This protein binds this small molecule.
Small molecule (SMILES): CC(=O)N[C@@H]1[C@@H](O)[C@H](O)[C@@H](CO)O[C@H]1O

Sequence of chain 1.B:
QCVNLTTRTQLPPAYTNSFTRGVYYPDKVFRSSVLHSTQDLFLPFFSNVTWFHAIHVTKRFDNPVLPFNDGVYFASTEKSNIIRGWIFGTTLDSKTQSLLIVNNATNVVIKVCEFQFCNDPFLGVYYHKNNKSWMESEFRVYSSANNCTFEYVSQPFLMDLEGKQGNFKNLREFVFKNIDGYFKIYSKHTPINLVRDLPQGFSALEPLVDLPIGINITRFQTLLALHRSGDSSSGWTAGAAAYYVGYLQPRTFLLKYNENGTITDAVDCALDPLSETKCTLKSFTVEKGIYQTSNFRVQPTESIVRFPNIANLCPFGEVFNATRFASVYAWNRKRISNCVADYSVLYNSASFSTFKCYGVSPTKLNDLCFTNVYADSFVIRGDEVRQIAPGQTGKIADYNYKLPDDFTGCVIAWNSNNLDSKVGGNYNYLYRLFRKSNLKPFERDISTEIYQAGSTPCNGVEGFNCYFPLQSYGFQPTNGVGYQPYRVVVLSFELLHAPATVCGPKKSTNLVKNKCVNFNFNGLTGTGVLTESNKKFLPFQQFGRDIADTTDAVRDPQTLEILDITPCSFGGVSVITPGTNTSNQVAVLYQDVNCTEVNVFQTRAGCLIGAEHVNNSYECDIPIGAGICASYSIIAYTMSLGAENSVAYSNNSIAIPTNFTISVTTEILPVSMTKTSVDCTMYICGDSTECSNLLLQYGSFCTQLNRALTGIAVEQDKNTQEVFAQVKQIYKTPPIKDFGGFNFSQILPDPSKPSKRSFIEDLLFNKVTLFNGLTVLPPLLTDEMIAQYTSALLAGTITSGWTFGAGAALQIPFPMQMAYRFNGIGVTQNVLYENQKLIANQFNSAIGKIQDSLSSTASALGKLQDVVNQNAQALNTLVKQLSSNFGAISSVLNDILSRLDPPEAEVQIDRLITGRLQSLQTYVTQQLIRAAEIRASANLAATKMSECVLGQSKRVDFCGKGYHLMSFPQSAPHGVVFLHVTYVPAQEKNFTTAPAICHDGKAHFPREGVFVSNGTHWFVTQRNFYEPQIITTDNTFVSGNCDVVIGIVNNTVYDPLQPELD

Binding-site contacts:
Ligand atom C3 contacts residue GLN580 of chain 1.B at 3.3 Å.
Ligand atom C5 contacts residue GLN580 of chain 1.B at 3.6 Å.
Ligand atom C8 contacts residue GLN580 of chain 1.B at 3.7 Å.
Ligand atom C2 contacts residue GLN580 of chain 1.B at 3.4 Å.
Ligand atom O3 contacts residue GLN580 of chain 1.B at 3.8 Å.
Ligand atom O4 contacts residue GLN580 of chain 1.B at 4.5 Å.
Ligand atom N2 contacts residue GLN580 of chain 1.B at 2.6 Å (h-bond).
Ligand atom C7 contacts residue PRO579 of chain 1.B at 4.5 Å (hydrophobic).
Ligand atom C8 contacts residue PRO579 of chain 1.B at 3.5 Å (hydrophobic).
Ligand atom O5 contacts residue GLN580 of chain 1.B at 4.2 Å.
Ligand atom C6 contacts residue GLN580 of chain 1.B at 4.3 Å.
Ligand atom C1 contacts residue GLN580 of chain 1.B at 3.8 Å.
Ligand atom C4 contacts residue GLN580 of chain 1.B at 4.5 Å.
Ligand atom C7 contacts residue GLN580 of chain 1.B at 3.6 Å.
Ligand atom N2 contacts residue PRO579 of chain 1.B at 4.4 Å.